Binding-site contacts:
Ligand atom C5 contacts residue VAL55 of chain 1.A at 4.1 Å (hydrophobic).
Ligand atom C2 contacts residue ASN219 of chain 1.A at 2.6 Å.
Ligand atom O6 contacts residue ASN207 of chain 1.A at 4.5 Å.
Ligand atom O7 contacts residue ASN219 of chain 1.A at 4.2 Å.
Ligand atom O5 contacts residue ASN207 of chain 1.A at 3.6 Å.
Ligand atom C7 contacts residue NAG1 of chain 1.LA at 4.0 Å.
Ligand atom C6 contacts residue ASN207 of chain 1.A at 4.2 Å.
Ligand atom C8 contacts residue NAG1 of chain 1.LA at 4.1 Å.
Ligand atom C3 contacts residue ASN219 of chain 1.A at 3.9 Å.
Ligand atom C5 contacts residue ASN219 of chain 1.A at 3.8 Å.
Ligand atom O5 contacts residue ASN219 of chain 1.A at 2.5 Å (h-bond).
Ligand atom C6 contacts residue VAL55 of chain 1.A at 4.0 Å (hydrophobic).
Ligand atom N2 contacts residue ASN219 of chain 1.A at 2.9 Å (h-bond).
Ligand atom C4 contacts residue ASN219 of chain 1.A at 4.4 Å.
Ligand atom C1 contacts residue ASN219 of chain 1.A at 1.5 Å.
Ligand atom C1 contacts residue ASN207 of chain 1.A at 4.4 Å.
Ligand atom O7 contacts residue NAG1 of chain 1.LA at 3.6 Å.
Ligand atom C7 contacts residue ASN219 of chain 1.A at 3.8 Å.

Sequence of chain 1.A:
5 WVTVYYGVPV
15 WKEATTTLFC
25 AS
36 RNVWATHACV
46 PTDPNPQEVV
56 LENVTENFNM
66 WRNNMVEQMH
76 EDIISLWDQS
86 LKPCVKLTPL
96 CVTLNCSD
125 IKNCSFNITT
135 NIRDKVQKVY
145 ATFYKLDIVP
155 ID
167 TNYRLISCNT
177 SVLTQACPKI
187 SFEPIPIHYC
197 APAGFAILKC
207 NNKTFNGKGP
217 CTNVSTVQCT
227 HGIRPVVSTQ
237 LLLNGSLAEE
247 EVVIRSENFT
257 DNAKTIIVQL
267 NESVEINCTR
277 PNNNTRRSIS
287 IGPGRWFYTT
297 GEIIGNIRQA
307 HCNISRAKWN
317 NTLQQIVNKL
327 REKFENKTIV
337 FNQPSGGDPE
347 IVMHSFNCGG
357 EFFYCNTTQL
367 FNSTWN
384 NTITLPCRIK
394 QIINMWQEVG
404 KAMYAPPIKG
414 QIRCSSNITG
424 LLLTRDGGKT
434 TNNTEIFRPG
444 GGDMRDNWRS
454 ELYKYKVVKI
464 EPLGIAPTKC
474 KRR

The small molecule below binds the protein below.
Small molecule (SMILES): CC(=O)N[C@H]1[C@H](O[C@H]2[C@H](O)[C@@H](NC(C)=O)CO[C@@H]2CO)O[C@H](CO)[C@@H](O)[C@@H]1O